Binding-site contacts:
Ligand atom O7 contacts residue ASN280 of chain 1.B at 3.6 Å (h-bond).
Ligand atom N2 contacts residue ASN280 of chain 1.B at 4.3 Å.
Ligand atom C8 contacts residue ASN280 of chain 1.B at 3.9 Å.
Ligand atom C2 contacts residue ASN282 of chain 1.B at 2.5 Å.
Ligand atom C5 contacts residue ASN282 of chain 1.B at 3.7 Å.
Ligand atom O5 contacts residue ASN282 of chain 1.B at 2.4 Å (h-bond).
Ligand atom C8 contacts residue GLU281 of chain 1.B at 3.9 Å.
Ligand atom O7 contacts residue ASN282 of chain 1.B at 4.0 Å.
Ligand atom C7 contacts residue ASN280 of chain 1.B at 3.7 Å.
Ligand atom C7 contacts residue ASN282 of chain 1.B at 3.7 Å.
Ligand atom C1 contacts residue ASN282 of chain 1.B at 1.4 Å.
Ligand atom C4 contacts residue ASN282 of chain 1.B at 4.2 Å.
Ligand atom C3 contacts residue ASN282 of chain 1.B at 3.8 Å.
Ligand atom N2 contacts residue ASN282 of chain 1.B at 2.9 Å (h-bond).

This small molecule binds to this protein.
Small molecule (SMILES): CC(=O)N[C@@H]1[C@@H](O)[C@H](O)[C@@H](CO)O[C@H]1O

Sequence of chain 1.B:
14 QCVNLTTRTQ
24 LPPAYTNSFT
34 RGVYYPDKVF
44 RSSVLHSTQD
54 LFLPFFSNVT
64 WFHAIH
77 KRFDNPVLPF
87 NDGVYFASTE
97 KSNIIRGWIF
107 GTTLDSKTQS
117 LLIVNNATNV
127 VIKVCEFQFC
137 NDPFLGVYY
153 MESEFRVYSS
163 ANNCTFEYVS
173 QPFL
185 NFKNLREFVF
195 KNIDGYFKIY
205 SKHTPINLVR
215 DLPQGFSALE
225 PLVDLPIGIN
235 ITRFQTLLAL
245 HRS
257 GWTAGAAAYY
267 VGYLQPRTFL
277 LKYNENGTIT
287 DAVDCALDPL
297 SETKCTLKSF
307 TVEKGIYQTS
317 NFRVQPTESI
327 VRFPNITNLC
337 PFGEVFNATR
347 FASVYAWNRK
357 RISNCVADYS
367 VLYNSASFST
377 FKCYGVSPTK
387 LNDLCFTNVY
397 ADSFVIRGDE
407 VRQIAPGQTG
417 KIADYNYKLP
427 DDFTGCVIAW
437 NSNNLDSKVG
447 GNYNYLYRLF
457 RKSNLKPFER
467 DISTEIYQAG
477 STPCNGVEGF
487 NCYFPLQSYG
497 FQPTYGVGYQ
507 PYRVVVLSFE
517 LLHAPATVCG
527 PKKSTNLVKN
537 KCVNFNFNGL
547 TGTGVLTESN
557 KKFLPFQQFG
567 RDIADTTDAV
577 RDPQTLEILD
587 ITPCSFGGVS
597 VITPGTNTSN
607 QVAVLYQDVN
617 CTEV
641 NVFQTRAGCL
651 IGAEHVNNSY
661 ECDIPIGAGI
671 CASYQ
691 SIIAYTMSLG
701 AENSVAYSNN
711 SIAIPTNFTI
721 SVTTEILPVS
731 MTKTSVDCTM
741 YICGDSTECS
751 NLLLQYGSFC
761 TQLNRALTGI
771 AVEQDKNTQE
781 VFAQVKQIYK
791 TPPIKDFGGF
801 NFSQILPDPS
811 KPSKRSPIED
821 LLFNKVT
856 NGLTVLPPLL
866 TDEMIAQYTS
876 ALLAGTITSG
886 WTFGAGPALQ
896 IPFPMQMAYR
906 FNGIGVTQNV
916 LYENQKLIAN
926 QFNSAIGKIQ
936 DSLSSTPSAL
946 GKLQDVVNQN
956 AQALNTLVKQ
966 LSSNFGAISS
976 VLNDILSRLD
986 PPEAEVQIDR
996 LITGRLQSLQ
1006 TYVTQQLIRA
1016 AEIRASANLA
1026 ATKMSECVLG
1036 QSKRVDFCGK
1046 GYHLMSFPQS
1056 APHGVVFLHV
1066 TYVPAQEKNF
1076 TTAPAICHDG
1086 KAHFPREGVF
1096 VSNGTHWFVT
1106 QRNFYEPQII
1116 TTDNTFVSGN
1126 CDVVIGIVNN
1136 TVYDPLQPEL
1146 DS